This protein binds this small molecule.
Small molecule (SMILES): CCOC(=O)c1ccc(NC(=O)c2c3c(nn2-c2ccccc2)CCN(S(=O)(=O)c2cccs2)C3)cc1

Binding-site contacts:
Ligand atom C29 contacts residue SER93 of chain 1.C at 3.3 Å.
Ligand atom N11 contacts residue SER93 of chain 1.C at 3.0 Å (h-bond).
Ligand atom C32 contacts residue TYR130 of chain 1.C at 3.3 Å (hydrophobic).
Ligand atom C22 contacts residue THR49 of chain 1.C at 3.4 Å.
Ligand atom C27 contacts residue HIS55 of chain 1.C at 3.6 Å.
Ligand atom C36 contacts residue MET51 of chain 1.C at 3.8 Å (hydrophobic).
Ligand atom C21 contacts residue ALA52 of chain 1.C at 3.7 Å (hydrophobic).
Ligand atom N3 contacts residue SER93 of chain 1.C at 3.8 Å.
Ligand atom O14 contacts residue HIS208 of chain 1.C at 3.5 Å (h-bond).
Ligand atom C32 contacts residue ILE113 of chain 1.C at 3.8 Å (hydrophobic).
Ligand atom C34 contacts residue ARG25 of chain 1.C at 3.7 Å.
Ligand atom O14 contacts residue TRP230 of chain 1.C at 3.3 Å.
Ligand atom C27 contacts residue MET26 of chain 1.C at 3.7 Å (hydrophobic).
Ligand atom C33 contacts residue ARG92 of chain 1.C at 3.8 Å.
Ligand atom O23 contacts residue VAL58 of chain 1.C at 3.5 Å.
Ligand atom O19 contacts residue ALA52 of chain 1.C at 3.2 Å (h-bond).
Ligand atom O28 contacts residue ILE96 of chain 1.C at 3.5 Å.
Ligand atom C26 contacts residue ILE96 of chain 1.C at 3.6 Å (hydrophobic).
Ligand atom C22 contacts residue PHE222 of chain 1.C at 3.6 Å (hydrophobic).
Ligand atom C34 contacts residue ARG92 of chain 1.C at 3.8 Å.
Ligand atom C17 contacts residue SER93 of chain 1.C at 3.5 Å.
Ligand atom C20 contacts residue MET26 of chain 1.C at 3.7 Å (hydrophobic).
Ligand atom C37 contacts residue SER93 of chain 1.C at 3.7 Å.
Ligand atom O19 contacts residue LEU48 of chain 1.C at 3.7 Å.
Ligand atom O23 contacts residue ASN54 of chain 1.C at 3.1 Å (h-bond).
Ligand atom C10 contacts residue MET89 of chain 1.C at 3.7 Å (hydrophobic).
Ligand atom C32 contacts residue SER93 of chain 1.C at 3.5 Å.
Ligand atom C35 contacts residue SER93 of chain 1.C at 3.6 Å.
Ligand atom O19 contacts residue MET51 of chain 1.C at 3.3 Å.
Ligand atom C22 contacts residue PHE45 of chain 1.C at 3.6 Å (hydrophobic).
Ligand atom C30 contacts residue MET51 of chain 1.C at 3.2 Å (hydrophobic).
Ligand atom C27 contacts residue MET51 of chain 1.C at 3.0 Å (hydrophobic).
Ligand atom C24 contacts residue PHE222 of chain 1.C at 3.6 Å (hydrophobic).
Ligand atom C37 contacts residue LEU109 of chain 1.C at 3.7 Å (hydrophobic).
Ligand atom C31 contacts residue MET51 of chain 1.C at 3.8 Å (hydrophobic).
Ligand atom C21 contacts residue TRP230 of chain 1.C at 3.6 Å (hydrophobic).
Ligand atom C25 contacts residue SER93 of chain 1.C at 3.6 Å.
Ligand atom C36 contacts residue LEU109 of chain 1.C at 3.6 Å (hydrophobic).
Ligand atom C24 contacts residue THR49 of chain 1.C at 3.2 Å.
Ligand atom O23 contacts residue HIS55 of chain 1.C at 3.3 Å.

Sequence of chain 1.C:
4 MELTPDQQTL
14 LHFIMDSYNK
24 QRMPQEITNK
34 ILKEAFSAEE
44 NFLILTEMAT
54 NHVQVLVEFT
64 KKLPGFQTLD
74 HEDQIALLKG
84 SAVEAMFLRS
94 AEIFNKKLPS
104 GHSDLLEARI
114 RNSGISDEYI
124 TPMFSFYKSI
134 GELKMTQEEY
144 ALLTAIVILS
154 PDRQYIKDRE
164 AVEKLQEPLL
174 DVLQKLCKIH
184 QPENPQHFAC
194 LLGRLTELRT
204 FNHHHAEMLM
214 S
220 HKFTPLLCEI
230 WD